The protein below binds the small molecule below.
Small molecule (SMILES): CC(=O)N[C@H]1[C@H](O[C@H]2[C@H](O)[C@@H](NC(C)=O)CO[C@@H]2CO)O[C@H](CO)[C@@H](O)[C@@H]1O

Binding-site contacts:
Ligand atom C8 contacts residue SER311 of chain 1.A at 3.3 Å.
Ligand atom C5 contacts residue ASN283 of chain 1.A at 3.7 Å.
Ligand atom O6 contacts residue ASP640 of chain 1.A at 4.4 Å.
Ligand atom O5 contacts residue ASN283 of chain 1.A at 2.4 Å (h-bond).
Ligand atom N2 contacts residue SER311 of chain 1.A at 3.9 Å.
Ligand atom C8 contacts residue MET310 of chain 1.A at 3.9 Å (hydrophobic).
Ligand atom O7 contacts residue THR312 of chain 1.A at 3.7 Å.
Ligand atom C8 contacts residue ASN283 of chain 1.A at 3.9 Å.
Ligand atom C7 contacts residue SER311 of chain 1.A at 3.2 Å.
Ligand atom C7 contacts residue THR312 of chain 1.A at 4.5 Å.
Ligand atom C1 contacts residue ILE281 of chain 1.A at 3.8 Å (hydrophobic).
Ligand atom C7 contacts residue ASN283 of chain 1.A at 3.4 Å.
Ligand atom C3 contacts residue ASN283 of chain 1.A at 3.8 Å.
Ligand atom C1 contacts residue ASN283 of chain 1.A at 1.4 Å.
Ligand atom N2 contacts residue ASN283 of chain 1.A at 2.9 Å.
Ligand atom O7 contacts residue SER311 of chain 1.A at 3.3 Å (h-bond).
Ligand atom O7 contacts residue ASN283 of chain 1.A at 3.9 Å.
Ligand atom O6 contacts residue ARG558 of chain 1.A at 3.7 Å.
Ligand atom C4 contacts residue ASN283 of chain 1.A at 4.2 Å.
Ligand atom O5 contacts residue ILE281 of chain 1.A at 3.8 Å.
Ligand atom C5 contacts residue ILE281 of chain 1.A at 4.2 Å (hydrophobic).
Ligand atom O6 contacts residue ILE281 of chain 1.A at 4.2 Å.
Ligand atom C2 contacts residue ASN283 of chain 1.A at 2.4 Å.
Ligand atom C8 contacts residue THR312 of chain 1.A at 4.4 Å.

Sequence of chain 1.A:
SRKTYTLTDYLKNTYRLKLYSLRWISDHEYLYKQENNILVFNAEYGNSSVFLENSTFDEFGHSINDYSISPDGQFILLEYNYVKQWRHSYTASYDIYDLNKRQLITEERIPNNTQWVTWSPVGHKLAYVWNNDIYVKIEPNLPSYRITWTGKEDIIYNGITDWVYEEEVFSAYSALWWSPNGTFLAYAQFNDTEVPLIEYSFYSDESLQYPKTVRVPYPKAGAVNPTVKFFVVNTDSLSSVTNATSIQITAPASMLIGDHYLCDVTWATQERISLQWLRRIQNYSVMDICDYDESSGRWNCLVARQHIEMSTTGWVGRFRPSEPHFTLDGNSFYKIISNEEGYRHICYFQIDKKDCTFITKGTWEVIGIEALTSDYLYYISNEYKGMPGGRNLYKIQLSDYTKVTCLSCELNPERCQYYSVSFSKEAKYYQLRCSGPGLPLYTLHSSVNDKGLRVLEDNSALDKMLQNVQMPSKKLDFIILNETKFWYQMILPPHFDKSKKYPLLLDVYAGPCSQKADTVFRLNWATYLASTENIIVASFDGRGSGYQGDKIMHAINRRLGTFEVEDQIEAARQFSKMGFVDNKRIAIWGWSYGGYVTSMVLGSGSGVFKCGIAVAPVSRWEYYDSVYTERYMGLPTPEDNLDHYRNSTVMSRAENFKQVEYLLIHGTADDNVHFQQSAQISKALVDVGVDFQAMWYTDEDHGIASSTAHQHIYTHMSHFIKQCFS